Binding-site contacts:
Ligand atom C07 contacts residue GLU238 of chain 1.A at 3.3 Å.
Ligand atom C06 contacts residue MN1 of chain 1.C at 3.2 Å.
Ligand atom C07 contacts residue HIS114 of chain 1.A at 3.8 Å.
Ligand atom C09 contacts residue HIS114 of chain 1.A at 3.7 Å.
Ligand atom C13 contacts residue THR203 of chain 1.A at 3.7 Å.
Ligand atom C05 contacts residue GLU238 of chain 1.A at 3.4 Å.
Ligand atom C14 contacts residue GLU238 of chain 1.A at 3.6 Å.
Ligand atom O6 contacts residue HIS114 of chain 1.A at 2.7 Å (h-bond).
Ligand atom O3 contacts residue ASP142 of chain 1.A at 3.3 Å (salt-bridge).
Ligand atom C02 contacts residue PHE211 of chain 1.A at 3.7 Å (hydrophobic).
Ligand atom O2 contacts residue HIS212 of chain 1.A at 2.7 Å (h-bond).
Ligand atom C14 contacts residue HIS114 of chain 1.A at 3.4 Å.
Ligand atom O2 contacts residue HIS205 of chain 1.A at 2.8 Å (h-bond).
Ligand atom O2 contacts residue GLU238 of chain 1.A at 3.3 Å (salt-bridge).
Ligand atom O1 contacts residue ASP131 of chain 1.A at 2.9 Å (salt-bridge).
Ligand atom O5 contacts residue THR203 of chain 1.A at 2.9 Å (h-bond).
Ligand atom C10 contacts residue TYR97 of chain 1.A at 3.5 Å (hydrophobic).
Ligand atom O1 contacts residue MN1 of chain 1.D at 2.1 Å.
Ligand atom C05 contacts residue MN1 of chain 1.C at 3.2 Å.
Ligand atom O3 contacts residue MN1 of chain 1.D at 2.2 Å.
Ligand atom N1 contacts residue THR203 of chain 1.A at 2.8 Å (h-bond).
Ligand atom C09 contacts residue CYS105 of chain 1.A at 3.7 Å (hydrophobic).
Ligand atom O3 contacts residue GLU238 of chain 1.A at 2.5 Å (salt-bridge).
Ligand atom C04 contacts residue MN1 of chain 1.D at 3.1 Å.
Ligand atom C11 contacts residue THR203 of chain 1.A at 3.8 Å.
Ligand atom O3 contacts residue GLU269 of chain 1.A at 3.1 Å (salt-bridge).
Ligand atom C05 contacts residue MN1 of chain 1.D at 3.1 Å.
Ligand atom O3 contacts residue MN1 of chain 1.C at 2.2 Å.
Ligand atom C12 contacts residue THR203 of chain 1.A at 3.5 Å.
Ligand atom O2 contacts residue ASP142 of chain 1.A at 3.6 Å (salt-bridge).
Ligand atom O2 contacts residue MN1 of chain 1.C at 2.3 Å.
Ligand atom C06 contacts residue HIS212 of chain 1.A at 3.5 Å.
Ligand atom O4 contacts residue HIS114 of chain 1.A at 3.4 Å (h-bond).
Ligand atom O6 contacts residue GLU238 of chain 1.A at 3.5 Å (salt-bridge).
Ligand atom O5 contacts residue PHE202 of chain 1.A at 3.2 Å.
Ligand atom C08 contacts residue TYR97 of chain 1.A at 3.6 Å (hydrophobic).
Ligand atom C06 contacts residue GLU238 of chain 1.A at 3.8 Å.
Ligand atom O3 contacts residue ASP131 of chain 1.A at 3.3 Å (salt-bridge).
Ligand atom C05 contacts residue ASP131 of chain 1.A at 3.7 Å.
Ligand atom O1 contacts residue ASP142 of chain 1.A at 3.2 Å (salt-bridge).

Sequence of chain 1.A:
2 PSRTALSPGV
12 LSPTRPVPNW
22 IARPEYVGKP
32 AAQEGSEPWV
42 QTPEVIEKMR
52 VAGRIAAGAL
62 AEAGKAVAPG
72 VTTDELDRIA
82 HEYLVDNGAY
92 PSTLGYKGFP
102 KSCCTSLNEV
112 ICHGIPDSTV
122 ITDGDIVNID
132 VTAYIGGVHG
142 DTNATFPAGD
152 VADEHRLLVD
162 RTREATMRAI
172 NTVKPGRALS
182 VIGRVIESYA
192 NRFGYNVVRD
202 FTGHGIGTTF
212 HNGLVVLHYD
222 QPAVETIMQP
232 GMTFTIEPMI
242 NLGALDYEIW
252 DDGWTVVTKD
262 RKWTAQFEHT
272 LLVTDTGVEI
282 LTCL

This small molecule binds to this protein.
Small molecule (SMILES): CO[C@@H](C(=O)NCC(N)=O)[C@H](O)[C@@H](O)[C@H](O)/C=C/C(C)(C)C